The small molecule below binds the protein below.
Small molecule (SMILES): N[C@@H](COP(=O)(O)O)C(=O)O

Sequence of chain 1.A:
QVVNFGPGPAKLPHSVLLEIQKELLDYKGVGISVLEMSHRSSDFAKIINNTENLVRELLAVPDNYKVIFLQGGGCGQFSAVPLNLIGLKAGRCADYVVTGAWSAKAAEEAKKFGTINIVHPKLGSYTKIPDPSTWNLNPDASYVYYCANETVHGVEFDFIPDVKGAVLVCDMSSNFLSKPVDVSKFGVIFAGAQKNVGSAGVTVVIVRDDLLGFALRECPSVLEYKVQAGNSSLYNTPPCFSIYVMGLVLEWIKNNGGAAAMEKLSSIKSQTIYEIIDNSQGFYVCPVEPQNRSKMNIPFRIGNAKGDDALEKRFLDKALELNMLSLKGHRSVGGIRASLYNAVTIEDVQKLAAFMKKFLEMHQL

Binding-site contacts:
Ligand atom O1P contacts residue TRP102 of chain 1.C at 4.3 Å.
Ligand atom OXT contacts residue LLP195 of chain 1.C at 3.5 Å.
Ligand atom C contacts residue ARG337 of chain 1.C at 3.6 Å.
Ligand atom P contacts residue TRP102 of chain 1.C at 4.2 Å.
Ligand atom OXT contacts residue THR151 of chain 1.C at 3.0 Å.
Ligand atom O2P contacts residue HIS330 of chain 1.C at 3.4 Å (h-bond).
Ligand atom CA contacts residue LLP195 of chain 1.C at 3.6 Å.
Ligand atom N contacts residue TRP102 of chain 1.C at 3.8 Å.
Ligand atom O3P contacts residue HIS39 of chain 1.A at 3.1 Å (h-bond).
Ligand atom P contacts residue ARG331 of chain 1.C at 3.5 Å.
Ligand atom O1P contacts residue THR237 of chain 1.A at 4.5 Å.
Ligand atom O1P contacts residue HIS39 of chain 1.A at 3.0 Å (h-bond).
Ligand atom P contacts residue HIS330 of chain 1.C at 4.3 Å.
Ligand atom O contacts residue THR151 of chain 1.C at 4.4 Å.
Ligand atom CB contacts residue GLY8 of chain 1.C at 3.8 Å.
Ligand atom CA contacts residue GLY8 of chain 1.C at 3.6 Å.
Ligand atom C contacts residue TRP102 of chain 1.C at 4.3 Å (hydrophobic).
Ligand atom O3P contacts residue ARG331 of chain 1.C at 3.1 Å (salt-bridge).
Ligand atom OXT contacts residue ARG337 of chain 1.C at 3.5 Å (salt-bridge).
Ligand atom CB contacts residue HIS39 of chain 1.A at 3.8 Å.
Ligand atom O1P contacts residue ARG40 of chain 1.A at 3.4 Å (salt-bridge).
Ligand atom OG contacts residue TRP102 of chain 1.C at 3.6 Å.
Ligand atom OXT contacts residue VAL152 of chain 1.C at 4.3 Å.
Ligand atom OG contacts residue HIS39 of chain 1.A at 4.2 Å.
Ligand atom N contacts residue GLY8 of chain 1.C at 4.0 Å.
Ligand atom C contacts residue LLP195 of chain 1.C at 4.1 Å.
Ligand atom N contacts residue LLP195 of chain 1.C at 2.2 Å.
Ligand atom O contacts residue HIS330 of chain 1.C at 3.7 Å.
Ligand atom O2P contacts residue ARG331 of chain 1.C at 2.7 Å (salt-bridge).
Ligand atom O contacts residue ARG337 of chain 1.C at 2.9 Å (salt-bridge).
Ligand atom O contacts residue PRO7 of chain 1.C at 3.5 Å.
Ligand atom O3P contacts residue ARG40 of chain 1.A at 3.0 Å (salt-bridge).
Ligand atom P contacts residue ARG40 of chain 1.A at 3.8 Å.
Ligand atom O2P contacts residue TRP102 of chain 1.C at 3.8 Å.
Ligand atom O2P contacts residue ARG40 of chain 1.A at 4.1 Å.
Ligand atom C contacts residue PRO7 of chain 1.C at 3.9 Å (hydrophobic).
Ligand atom CA contacts residue PRO7 of chain 1.C at 4.3 Å (hydrophobic).
Ligand atom OXT contacts residue TRP102 of chain 1.C at 3.7 Å.
Ligand atom P contacts residue HIS39 of chain 1.A at 3.5 Å.
Ligand atom C contacts residue THR151 of chain 1.C at 3.9 Å.

Sequence of chain 1.C:
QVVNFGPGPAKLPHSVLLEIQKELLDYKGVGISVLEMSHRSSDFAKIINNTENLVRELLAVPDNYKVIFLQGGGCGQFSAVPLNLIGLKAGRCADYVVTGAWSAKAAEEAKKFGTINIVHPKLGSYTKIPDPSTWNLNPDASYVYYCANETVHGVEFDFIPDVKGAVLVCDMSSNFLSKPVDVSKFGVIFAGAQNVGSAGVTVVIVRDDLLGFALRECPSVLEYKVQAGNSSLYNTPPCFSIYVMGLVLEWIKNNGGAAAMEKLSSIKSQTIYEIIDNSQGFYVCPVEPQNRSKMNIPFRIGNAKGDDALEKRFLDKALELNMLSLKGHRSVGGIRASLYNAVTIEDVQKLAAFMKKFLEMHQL